The small molecule below binds the protein below.
Small molecule (SMILES): CC(=O)N[C@H]1[C@H](O[C@H]2[C@H](O)[C@@H](NC(C)=O)CO[C@@H]2CO)O[C@H](CO)[C@@H](O)[C@@H]1O

Sequence of chain 31.A:
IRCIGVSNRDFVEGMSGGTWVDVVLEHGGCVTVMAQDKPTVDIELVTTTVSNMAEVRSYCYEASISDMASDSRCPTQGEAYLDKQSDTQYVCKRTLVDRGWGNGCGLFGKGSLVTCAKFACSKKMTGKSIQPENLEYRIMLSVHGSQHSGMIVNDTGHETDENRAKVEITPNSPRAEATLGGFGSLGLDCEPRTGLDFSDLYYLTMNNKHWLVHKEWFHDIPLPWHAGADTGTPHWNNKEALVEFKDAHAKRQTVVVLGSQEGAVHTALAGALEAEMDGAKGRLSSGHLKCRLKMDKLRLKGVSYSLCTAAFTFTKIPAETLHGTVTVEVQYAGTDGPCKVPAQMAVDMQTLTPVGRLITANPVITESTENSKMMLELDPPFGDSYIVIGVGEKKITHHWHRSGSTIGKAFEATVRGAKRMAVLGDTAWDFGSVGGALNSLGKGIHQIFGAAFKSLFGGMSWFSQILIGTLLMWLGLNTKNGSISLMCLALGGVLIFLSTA

Binding-site contacts:
Ligand atom C7 contacts residue GLY150 of chain 31.A at 4.5 Å.
Ligand atom O5 contacts residue THR156 of chain 31.A at 3.9 Å.
Ligand atom C2 contacts residue ASN154 of chain 31.A at 2.9 Å.
Ligand atom C7 contacts residue VAL153 of chain 31.A at 4.0 Å (hydrophobic).
Ligand atom C3 contacts residue ASN154 of chain 31.A at 4.3 Å.
Ligand atom C1 contacts residue THR156 of chain 31.A at 4.1 Å.
Ligand atom N2 contacts residue ASN154 of chain 31.A at 2.2 Å (h-bond).
Ligand atom C8 contacts residue GLY150 of chain 31.A at 4.3 Å.
Ligand atom C5 contacts residue THR156 of chain 31.A at 3.7 Å.
Ligand atom O7 contacts residue ASN154 of chain 31.A at 1.3 Å (h-bond).
Ligand atom C8 contacts residue ASN154 of chain 31.A at 3.4 Å.
Ligand atom O7 contacts residue THR156 of chain 31.A at 4.2 Å.
Ligand atom O7 contacts residue VAL153 of chain 31.A at 2.8 Å (h-bond).
Ligand atom O7 contacts residue GLY150 of chain 31.A at 4.2 Å.
Ligand atom O5 contacts residue ASN154 of chain 31.A at 3.7 Å.
Ligand atom C6 contacts residue THR156 of chain 31.A at 4.2 Å.
Ligand atom C1 contacts residue ASN154 of chain 31.A at 2.6 Å.
Ligand atom C7 contacts residue ASN154 of chain 31.A at 1.9 Å.